Sequence of chain 1.B:
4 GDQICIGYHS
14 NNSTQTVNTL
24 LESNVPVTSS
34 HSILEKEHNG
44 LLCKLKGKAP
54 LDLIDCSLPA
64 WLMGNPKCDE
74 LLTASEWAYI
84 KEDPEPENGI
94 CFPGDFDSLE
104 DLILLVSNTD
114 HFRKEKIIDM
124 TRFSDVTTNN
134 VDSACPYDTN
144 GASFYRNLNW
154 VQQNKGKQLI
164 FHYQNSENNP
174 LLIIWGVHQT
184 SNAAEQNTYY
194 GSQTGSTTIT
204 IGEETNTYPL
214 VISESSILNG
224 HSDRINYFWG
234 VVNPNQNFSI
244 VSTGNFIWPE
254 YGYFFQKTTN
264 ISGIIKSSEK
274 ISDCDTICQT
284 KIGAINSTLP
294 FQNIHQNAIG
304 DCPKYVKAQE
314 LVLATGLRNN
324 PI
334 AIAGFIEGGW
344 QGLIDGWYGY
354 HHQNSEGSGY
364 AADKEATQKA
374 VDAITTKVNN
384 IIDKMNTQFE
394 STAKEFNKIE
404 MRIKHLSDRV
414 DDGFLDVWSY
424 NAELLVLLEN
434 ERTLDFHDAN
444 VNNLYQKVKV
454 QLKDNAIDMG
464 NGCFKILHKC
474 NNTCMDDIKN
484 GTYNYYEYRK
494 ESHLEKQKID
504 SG

Binding-site contacts:
Ligand atom C6 contacts residue ASN474 of chain 1.B at 4.2 Å.
Ligand atom C7 contacts residue ASN474 of chain 1.B at 3.9 Å.
Ligand atom N2 contacts residue THR476 of chain 1.B at 3.4 Å (h-bond).
Ligand atom C6 contacts residue TYR491 of chain 1.B at 3.8 Å (hydrophobic).
Ligand atom O4 contacts residue GLU490 of chain 1.B at 4.3 Å.
Ligand atom C1 contacts residue THR476 of chain 1.B at 4.5 Å.
Ligand atom C7 contacts residue THR476 of chain 1.B at 4.1 Å.
Ligand atom C2 contacts residue ASN474 of chain 1.B at 2.6 Å.
Ligand atom C1 contacts residue ASN474 of chain 1.B at 1.4 Å.
Ligand atom C6 contacts residue GLU490 of chain 1.B at 3.7 Å.
Ligand atom C5 contacts residue TYR491 of chain 1.B at 4.2 Å (hydrophobic).
Ligand atom C8 contacts residue THR476 of chain 1.B at 3.9 Å.
Ligand atom C3 contacts residue ASN474 of chain 1.B at 3.6 Å.
Ligand atom C4 contacts residue ASN474 of chain 1.B at 4.0 Å.
Ligand atom C5 contacts residue ASN474 of chain 1.B at 3.3 Å.
Ligand atom N2 contacts residue ASN474 of chain 1.B at 2.8 Å (h-bond).
Ligand atom C2 contacts residue THR476 of chain 1.B at 4.3 Å.
Ligand atom O5 contacts residue ASN474 of chain 1.B at 2.4 Å (h-bond).

This small molecule binds to this protein.
Small molecule (SMILES): CC(=O)N[C@@H]1[C@@H](O)[C@H](O)[C@@H](CO)O[C@H]1O